Binding-site contacts:
Ligand atom C2 contacts residue ASN90 of chain 1.A at 3.9 Å.
Ligand atom O4 contacts residue LYS91 of chain 1.A at 3.0 Å (salt-bridge).
Ligand atom C1 contacts residue GLN56 of chain 1.A at 4.0 Å.
Ligand atom C6 contacts residue GLN56 of chain 1.A at 4.1 Å.
Ligand atom O5 contacts residue GLN56 of chain 1.A at 3.8 Å.
Ligand atom C6 contacts residue GLN61 of chain 1.A at 3.9 Å.
Ligand atom C3 contacts residue GLN56 of chain 1.A at 4.2 Å.
Ligand atom O4 contacts residue HIS57 of chain 1.A at 4.4 Å.
Ligand atom O2 contacts residue GLN56 of chain 1.A at 3.6 Å (h-bond).
Ligand atom C5 contacts residue TRP88 of chain 1.A at 3.6 Å (hydrophobic).
Ligand atom O6 contacts residue GLN56 of chain 1.A at 4.1 Å.
Ligand atom C6 contacts residue TYR12 of chain 1.A at 4.2 Å (hydrophobic).
Ligand atom O3 contacts residue ASN90 of chain 1.A at 2.8 Å (h-bond).
Ligand atom S1 contacts residue GLN56 of chain 1.A at 4.1 Å.
Ligand atom O3 contacts residue TRP88 of chain 1.A at 3.7 Å.
Ligand atom C3 contacts residue TRP88 of chain 1.A at 3.5 Å (hydrophobic).
Ligand atom O6 contacts residue TRP88 of chain 1.A at 4.1 Å.
Ligand atom C3 contacts residue ASN90 of chain 1.A at 3.7 Å.
Ligand atom C4 contacts residue TRP88 of chain 1.A at 3.5 Å (hydrophobic).
Ligand atom C6 contacts residue HIS57 of chain 1.A at 3.5 Å.
Ligand atom O2 contacts residue ASN90 of chain 1.A at 2.8 Å (h-bond).
Ligand atom O4 contacts residue GLU51 of chain 1.A at 2.6 Å (salt-bridge).
Ligand atom C3 contacts residue GLU51 of chain 1.A at 4.3 Å.
Ligand atom C6 contacts residue GLU51 of chain 1.A at 4.4 Å.
Ligand atom O3 contacts residue GLU51 of chain 1.A at 4.0 Å.
Ligand atom O3 contacts residue LYS91 of chain 1.A at 3.0 Å.
Ligand atom O6 contacts residue TRP88 of chain 1.A at 3.9 Å.
Ligand atom C2 contacts residue GLN56 of chain 1.A at 4.1 Å.
Ligand atom C5 contacts residue GLN56 of chain 1.A at 4.4 Å.
Ligand atom C4 contacts residue LYS91 of chain 1.A at 4.0 Å.
Ligand atom O6 contacts residue TYR12 of chain 1.A at 3.4 Å.
Ligand atom O6 contacts residue HIS57 of chain 1.A at 3.6 Å.
Ligand atom C3 contacts residue LYS91 of chain 1.A at 3.9 Å.
Ligand atom C2 contacts residue LYS91 of chain 1.A at 4.0 Å.
Ligand atom C5 contacts residue GLU51 of chain 1.A at 4.5 Å.
Ligand atom O4 contacts residue GLN56 of chain 1.A at 3.5 Å.
Ligand atom C6 contacts residue TRP88 of chain 1.A at 3.7 Å (hydrophobic).
Ligand atom C4 contacts residue GLU51 of chain 1.A at 3.3 Å.
Ligand atom O6 contacts residue GLN61 of chain 1.A at 3.0 Å (h-bond).

The protein below binds the small molecule below.
Small molecule (SMILES): OC[C@H]1O[C@@H](S[C@@H]2O[C@H](CO)[C@H](O)[C@H](O)[C@H]2O)[C@H](O)[C@@H](O)[C@H]1O

Sequence of chain 1.A:
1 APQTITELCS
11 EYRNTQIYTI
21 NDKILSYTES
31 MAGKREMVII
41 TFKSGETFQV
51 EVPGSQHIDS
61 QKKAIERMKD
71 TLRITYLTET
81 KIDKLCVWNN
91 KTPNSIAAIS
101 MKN